Sequence of chain 1.A:
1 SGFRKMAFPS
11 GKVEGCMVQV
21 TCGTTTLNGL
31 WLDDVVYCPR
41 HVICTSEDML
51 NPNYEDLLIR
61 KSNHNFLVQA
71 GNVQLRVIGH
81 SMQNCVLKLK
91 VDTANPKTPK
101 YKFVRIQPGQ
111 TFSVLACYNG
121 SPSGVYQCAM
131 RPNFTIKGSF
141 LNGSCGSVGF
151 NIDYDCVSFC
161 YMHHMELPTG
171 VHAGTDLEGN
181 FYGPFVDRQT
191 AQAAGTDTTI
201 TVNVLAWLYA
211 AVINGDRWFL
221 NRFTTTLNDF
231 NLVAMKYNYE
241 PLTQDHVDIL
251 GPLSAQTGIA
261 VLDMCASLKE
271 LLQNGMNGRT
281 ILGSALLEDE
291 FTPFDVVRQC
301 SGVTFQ

This small molecule binds to this protein.
Small molecule (SMILES): CC(C)(C)[C@H](NC(=O)C(F)(F)F)C(=O)N1C[C@H]2[C@@H]([C@H]1C(=O)N[C@@H](C[C@@H]1CCNC1=O)[C@H](O)c1nc3cc(F)ccc3s1)C2(C)C

Binding-site contacts:
Ligand atom FBS contacts residue THR25 of chain 1.A at 3.3 Å.
Ligand atom FBL contacts residue THR190 of chain 1.A at 3.6 Å.
Ligand atom OBN contacts residue GLN189 of chain 1.A at 3.3 Å.
Ligand atom CA contacts residue CYS145 of chain 1.A at 2.7 Å (hydrophobic).
Ligand atom O contacts residue CYS145 of chain 1.A at 2.5 Å (h-bond).
Ligand atom C contacts residue CYS145 of chain 1.A at 1.9 Å (hydrophobic).
Ligand atom CD1 contacts residue ASN142 of chain 1.A at 3.1 Å.
Ligand atom NAQ contacts residue GLU166 of chain 1.A at 3.1 Å (salt-bridge).
Ligand atom N contacts residue CYS145 of chain 1.A at 2.9 Å (h-bond).
Ligand atom CBJ contacts residue GLU166 of chain 1.A at 3.5 Å.
Ligand atom CBD contacts residue HIS41 of chain 1.A at 3.3 Å.
Ligand atom FBM contacts residue GLU166 of chain 1.A at 2.8 Å.
Ligand atom FBK contacts residue GLN192 of chain 1.A at 3.4 Å.
Ligand atom OAS contacts residue HIS163 of chain 1.A at 2.8 Å (h-bond).
Ligand atom N contacts residue HIS164 of chain 1.A at 3.0 Å (h-bond).
Ligand atom OAS contacts residue HIS172 of chain 1.A at 3.6 Å.
Ligand atom CBJ contacts residue THR190 of chain 1.A at 3.5 Å.
Ligand atom CAP contacts residue ASN142 of chain 1.A at 3.3 Å.
Ligand atom FBS contacts residue SER46 of chain 1.A at 3.4 Å.
Ligand atom OBG contacts residue MET165 of chain 1.A at 3.2 Å.
Ligand atom SAG contacts residue CYS145 of chain 1.A at 3.0 Å (h-bond).
Ligand atom O contacts residue GLY143 of chain 1.A at 3.4 Å (h-bond).
Ligand atom CAB contacts residue HIS41 of chain 1.A at 3.3 Å.
Ligand atom CAH contacts residue CYS145 of chain 1.A at 2.5 Å (hydrophobic).
Ligand atom FBK contacts residue MET165 of chain 1.A at 3.5 Å.
Ligand atom OBN contacts residue THR190 of chain 1.A at 3.6 Å (h-bond).
Ligand atom CBQ contacts residue GLU166 of chain 1.A at 3.5 Å.
Ligand atom OBG contacts residue GLU166 of chain 1.A at 2.9 Å (salt-bridge).
Ligand atom CAV contacts residue HIS164 of chain 1.A at 3.5 Å.
Ligand atom CB contacts residue CYS145 of chain 1.A at 3.2 Å (hydrophobic).
Ligand atom O contacts residue SER144 of chain 1.A at 3.4 Å (h-bond).
Ligand atom FBK contacts residue THR190 of chain 1.A at 2.4 Å.
Ligand atom FBM contacts residue LEU167 of chain 1.A at 3.3 Å.
Ligand atom FBL contacts residue PRO168 of chain 1.A at 3.3 Å.
Ligand atom CAA contacts residue THR25 of chain 1.A at 3.4 Å.
Ligand atom SAG contacts residue HIS41 of chain 1.A at 3.1 Å (h-bond).
Ligand atom NAQ contacts residue PHE140 of chain 1.A at 3.5 Å (h-bond).
Ligand atom NBH contacts residue GLU166 of chain 1.A at 2.9 Å (salt-bridge).
Ligand atom CAA contacts residue HIS41 of chain 1.A at 3.5 Å.
Ligand atom FBM contacts residue MET165 of chain 1.A at 3.1 Å.